Binding-site contacts:
Ligand atom C27 contacts residue PRO266 of chain 1.A at 3.7 Å (hydrophobic).
Ligand atom N15 contacts residue MET267 of chain 1.A at 3.5 Å.
Ligand atom C9 contacts residue PHE283 of chain 1.A at 3.6 Å (hydrophobic).
Ligand atom C4 contacts residue PHE283 of chain 1.A at 3.6 Å (hydrophobic).
Ligand atom C16 contacts residue MET267 of chain 1.A at 3.7 Å (hydrophobic).
Ligand atom C25 contacts residue GLU275 of chain 1.A at 3.4 Å.
Ligand atom N20 contacts residue PHE283 of chain 1.A at 3.8 Å.
Ligand atom C14 contacts residue MET267 of chain 1.A at 3.3 Å (hydrophobic).
Ligand atom C2 contacts residue LEU229 of chain 1.A at 3.9 Å (hydrophobic).
Ligand atom N17 contacts residue MET267 of chain 1.A at 3.7 Å.
Ligand atom C23 contacts residue MET267 of chain 1.A at 3.7 Å (hydrophobic).
Ligand atom C19 contacts residue PHE283 of chain 1.A at 3.2 Å (hydrophobic).
Ligand atom O21 contacts residue PHE283 of chain 1.A at 3.2 Å.
Ligand atom N3 contacts residue PHE283 of chain 1.A at 3.7 Å.
Ligand atom N18 contacts residue PHE283 of chain 1.A at 3.3 Å.
Ligand atom C16 contacts residue TYR247 of chain 1.A at 3.9 Å (hydrophobic).
Ligand atom C16 contacts residue GLY279 of chain 1.A at 3.6 Å.
Ligand atom C10 contacts residue PHE283 of chain 1.A at 3.5 Å (hydrophobic).
Ligand atom C7 contacts residue PHE283 of chain 1.A at 3.9 Å (hydrophobic).
Ligand atom C23 contacts residue GLY279 of chain 1.A at 3.6 Å.
Ligand atom C26 contacts residue PRO266 of chain 1.A at 3.9 Å (hydrophobic).
Ligand atom C28 contacts residue GLY279 of chain 1.A at 3.9 Å.
Ligand atom C5 contacts residue PHE283 of chain 1.A at 3.7 Å (hydrophobic).
Ligand atom N17 contacts residue TYR247 of chain 1.A at 2.6 Å (h-bond).
Ligand atom C25 contacts residue VAL276 of chain 1.A at 3.8 Å (hydrophobic).
Ligand atom C13 contacts residue MET267 of chain 1.A at 3.4 Å (hydrophobic).
Ligand atom C8 contacts residue LEU229 of chain 1.A at 3.7 Å (hydrophobic).
Ligand atom C11 contacts residue MET267 of chain 1.A at 3.5 Å (hydrophobic).
Ligand atom O30 contacts residue GLN280 of chain 1.A at 3.0 Å (h-bond).
Ligand atom C12 contacts residue TYR247 of chain 1.A at 3.2 Å (hydrophobic).
Ligand atom C1 contacts residue LEU229 of chain 1.A at 3.5 Å (hydrophobic).
Ligand atom C10 contacts residue MET267 of chain 1.A at 3.6 Å (hydrophobic).
Ligand atom C24 contacts residue MET267 of chain 1.A at 3.8 Å (hydrophobic).
Ligand atom C7 contacts residue VAL232 of chain 1.A at 3.9 Å (hydrophobic).
Ligand atom C22 contacts residue LEU189 of chain 1.A at 3.8 Å (hydrophobic).
Ligand atom C12 contacts residue GLN280 of chain 1.A at 3.7 Å.
Ligand atom C7 contacts residue ILE246 of chain 1.A at 3.8 Å (hydrophobic).
Ligand atom C25 contacts residue LYS272 of chain 1.A at 3.7 Å.
Ligand atom C26 contacts residue GLU275 of chain 1.A at 3.1 Å.
Ligand atom C13 contacts residue TYR247 of chain 1.A at 3.2 Å (hydrophobic).

Sequence of chain 1.A:
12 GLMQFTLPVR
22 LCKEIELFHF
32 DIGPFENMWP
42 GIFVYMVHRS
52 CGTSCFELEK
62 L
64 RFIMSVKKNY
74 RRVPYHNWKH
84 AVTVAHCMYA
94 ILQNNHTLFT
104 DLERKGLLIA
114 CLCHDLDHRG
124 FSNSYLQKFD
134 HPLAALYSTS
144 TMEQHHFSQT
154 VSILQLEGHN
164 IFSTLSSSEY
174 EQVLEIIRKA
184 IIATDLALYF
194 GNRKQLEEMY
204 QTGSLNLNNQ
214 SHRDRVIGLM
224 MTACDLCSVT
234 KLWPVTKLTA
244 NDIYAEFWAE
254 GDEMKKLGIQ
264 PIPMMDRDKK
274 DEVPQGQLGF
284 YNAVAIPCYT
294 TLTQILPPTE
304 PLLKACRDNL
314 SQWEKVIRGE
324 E

This protein binds this small molecule.
Small molecule (SMILES): CNC(=O)c1cc2[nH]c(-c3ccccc3)nc2cc1NC(=O)c1nc(C)ccc1C